Sequence of chain 1.C:
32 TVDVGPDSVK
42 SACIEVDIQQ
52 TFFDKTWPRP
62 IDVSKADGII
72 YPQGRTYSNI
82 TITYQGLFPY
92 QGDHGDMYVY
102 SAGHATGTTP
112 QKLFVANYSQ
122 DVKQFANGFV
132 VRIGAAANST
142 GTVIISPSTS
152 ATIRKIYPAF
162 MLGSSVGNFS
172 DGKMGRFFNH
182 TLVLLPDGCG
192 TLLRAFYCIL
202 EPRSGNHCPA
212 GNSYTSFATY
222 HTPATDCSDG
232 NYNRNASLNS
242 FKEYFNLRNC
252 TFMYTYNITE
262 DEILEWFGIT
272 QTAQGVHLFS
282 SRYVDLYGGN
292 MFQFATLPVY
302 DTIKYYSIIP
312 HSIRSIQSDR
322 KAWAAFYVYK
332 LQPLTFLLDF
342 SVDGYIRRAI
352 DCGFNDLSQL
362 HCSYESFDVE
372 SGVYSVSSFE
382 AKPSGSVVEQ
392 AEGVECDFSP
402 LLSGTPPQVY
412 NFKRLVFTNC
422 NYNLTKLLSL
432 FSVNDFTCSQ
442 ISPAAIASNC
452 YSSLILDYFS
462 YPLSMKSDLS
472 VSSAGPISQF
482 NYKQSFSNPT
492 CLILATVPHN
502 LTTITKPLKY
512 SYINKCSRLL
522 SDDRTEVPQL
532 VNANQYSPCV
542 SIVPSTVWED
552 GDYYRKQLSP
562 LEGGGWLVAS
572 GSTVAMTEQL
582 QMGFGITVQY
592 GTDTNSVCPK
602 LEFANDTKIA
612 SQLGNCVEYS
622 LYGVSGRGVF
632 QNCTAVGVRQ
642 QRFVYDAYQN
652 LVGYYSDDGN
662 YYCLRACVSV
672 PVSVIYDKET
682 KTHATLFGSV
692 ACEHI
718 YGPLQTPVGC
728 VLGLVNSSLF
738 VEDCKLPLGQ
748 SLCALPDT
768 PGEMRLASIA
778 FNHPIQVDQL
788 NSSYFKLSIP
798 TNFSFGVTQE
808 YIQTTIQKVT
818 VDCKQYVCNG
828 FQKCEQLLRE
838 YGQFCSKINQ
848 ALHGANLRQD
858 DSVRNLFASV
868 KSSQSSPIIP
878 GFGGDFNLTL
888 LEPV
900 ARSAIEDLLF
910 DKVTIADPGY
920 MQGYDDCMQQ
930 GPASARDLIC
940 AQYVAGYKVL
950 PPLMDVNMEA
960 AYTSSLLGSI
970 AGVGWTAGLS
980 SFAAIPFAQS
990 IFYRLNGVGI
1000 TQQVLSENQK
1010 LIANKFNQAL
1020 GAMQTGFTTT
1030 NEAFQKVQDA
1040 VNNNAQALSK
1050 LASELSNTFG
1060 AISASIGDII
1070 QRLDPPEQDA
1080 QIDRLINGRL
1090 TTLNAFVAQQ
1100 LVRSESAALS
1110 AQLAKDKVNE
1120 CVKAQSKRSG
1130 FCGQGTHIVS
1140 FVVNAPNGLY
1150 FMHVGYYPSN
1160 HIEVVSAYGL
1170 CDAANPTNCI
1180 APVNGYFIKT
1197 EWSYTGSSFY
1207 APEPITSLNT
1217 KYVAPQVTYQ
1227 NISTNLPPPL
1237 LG

Binding-site contacts:
Ligand atom C3 contacts residue ASN250 of chain 1.C at 3.8 Å.
Ligand atom N2 contacts residue ASN250 of chain 1.C at 3.0 Å (h-bond).
Ligand atom C4 contacts residue ASN250 of chain 1.C at 4.3 Å.
Ligand atom C5 contacts residue ASN250 of chain 1.C at 3.7 Å.
Ligand atom C8 contacts residue ILE200 of chain 1.C at 3.6 Å (hydrophobic).
Ligand atom C8 contacts residue ASN250 of chain 1.C at 3.8 Å.
Ligand atom C7 contacts residue ILE200 of chain 1.C at 4.4 Å (hydrophobic).
Ligand atom C2 contacts residue ASN250 of chain 1.C at 2.5 Å.
Ligand atom C1 contacts residue ASN250 of chain 1.C at 1.4 Å.
Ligand atom C7 contacts residue ASN250 of chain 1.C at 3.4 Å.
Ligand atom O7 contacts residue ASN250 of chain 1.C at 3.5 Å (h-bond).
Ligand atom O5 contacts residue ASN250 of chain 1.C at 2.3 Å (h-bond).

The protein below binds the small molecule below.
Small molecule (SMILES): CC(=O)N[C@H]1[C@H](O[C@H]2[C@H](O)[C@@H](NC(C)=O)CO[C@@H]2CO)O[C@H](CO)[C@@H](O)[C@@H]1O